The small molecule below binds the protein below.
Small molecule (SMILES): CC(=O)N[C@H]1[C@H](O[C@H]2[C@H](O)[C@@H](NC(C)=O)CO[C@@H]2CO)O[C@H](CO)[C@@H](O[C@@H]2O[C@H](CO[C@H]3O[C@H](CO)[C@@H](O)[C@H](O)[C@@H]3O)[C@@H](O)[C@H](O[C@H]3O[C@H](CO)[C@@H](O)[C@H](O)[C@@H]3O)[C@@H]2O)[C@@H]1O

Binding-site contacts:
Ligand atom C4 contacts residue TRP216 of chain 1.C at 3.7 Å (hydrophobic).
Ligand atom N2 contacts residue SER213 of chain 1.C at 3.1 Å (h-bond).
Ligand atom O7 contacts residue ASN159 of chain 1.E at 4.2 Å.
Ligand atom C5 contacts residue TRP216 of chain 1.C at 4.1 Å (hydrophobic).
Ligand atom C7 contacts residue TRP216 of chain 1.C at 4.0 Å (hydrophobic).
Ligand atom O7 contacts residue ARG214 of chain 1.C at 4.3 Å.
Ligand atom C6 contacts residue TRP216 of chain 1.C at 4.3 Å (hydrophobic).
Ligand atom O7 contacts residue PRO215 of chain 1.C at 3.4 Å.
Ligand atom C6 contacts residue THR161 of chain 1.E at 3.9 Å.
Ligand atom C8 contacts residue THR161 of chain 1.E at 3.8 Å.
Ligand atom N2 contacts residue ASN159 of chain 1.E at 2.9 Å (h-bond).
Ligand atom C1 contacts residue TRP216 of chain 1.C at 3.7 Å (hydrophobic).
Ligand atom C7 contacts residue SER213 of chain 1.C at 3.9 Å.
Ligand atom C1 contacts residue SER213 of chain 1.C at 4.2 Å.
Ligand atom O5 contacts residue ASN159 of chain 1.E at 2.4 Å (h-bond).
Ligand atom C4 contacts residue ASN159 of chain 1.E at 4.3 Å.
Ligand atom O3 contacts residue TRP216 of chain 1.C at 3.7 Å.
Ligand atom C5 contacts residue MET238 of chain 1.E at 4.0 Å (hydrophobic).
Ligand atom C3 contacts residue ASN159 of chain 1.E at 3.8 Å.
Ligand atom C7 contacts residue MET238 of chain 1.E at 4.1 Å (hydrophobic).
Ligand atom C3 contacts residue TRP216 of chain 1.C at 4.3 Å (hydrophobic).
Ligand atom C5 contacts residue THR161 of chain 1.E at 4.0 Å.
Ligand atom C3 contacts residue TRP216 of chain 1.C at 4.3 Å (hydrophobic).
Ligand atom C5 contacts residue ASN159 of chain 1.E at 3.7 Å.
Ligand atom O7 contacts residue MET238 of chain 1.E at 3.7 Å.
Ligand atom C1 contacts residue ASN159 of chain 1.E at 1.4 Å.
Ligand atom C2 contacts residue TRP216 of chain 1.C at 4.3 Å (hydrophobic).
Ligand atom O6 contacts residue TRP216 of chain 1.C at 4.3 Å.
Ligand atom O7 contacts residue TRP216 of chain 1.C at 2.8 Å (h-bond).
Ligand atom C7 contacts residue PRO215 of chain 1.C at 4.4 Å (hydrophobic).
Ligand atom C2 contacts residue ASN159 of chain 1.E at 2.5 Å.
Ligand atom C2 contacts residue SER213 of chain 1.C at 4.1 Å.
Ligand atom O4 contacts residue TRP216 of chain 1.C at 3.9 Å.
Ligand atom C8 contacts residue MET238 of chain 1.E at 4.2 Å (hydrophobic).
Ligand atom C2 contacts residue TRP216 of chain 1.C at 4.1 Å (hydrophobic).
Ligand atom C8 contacts residue ILE236 of chain 1.E at 3.8 Å (hydrophobic).
Ligand atom C8 contacts residue SER213 of chain 1.C at 3.6 Å.
Ligand atom O4 contacts residue MET238 of chain 1.E at 4.2 Å.
Ligand atom O4 contacts residue TRP216 of chain 1.C at 4.3 Å.
Ligand atom C7 contacts residue ASN159 of chain 1.E at 3.8 Å.

Sequence of chain 1.C:
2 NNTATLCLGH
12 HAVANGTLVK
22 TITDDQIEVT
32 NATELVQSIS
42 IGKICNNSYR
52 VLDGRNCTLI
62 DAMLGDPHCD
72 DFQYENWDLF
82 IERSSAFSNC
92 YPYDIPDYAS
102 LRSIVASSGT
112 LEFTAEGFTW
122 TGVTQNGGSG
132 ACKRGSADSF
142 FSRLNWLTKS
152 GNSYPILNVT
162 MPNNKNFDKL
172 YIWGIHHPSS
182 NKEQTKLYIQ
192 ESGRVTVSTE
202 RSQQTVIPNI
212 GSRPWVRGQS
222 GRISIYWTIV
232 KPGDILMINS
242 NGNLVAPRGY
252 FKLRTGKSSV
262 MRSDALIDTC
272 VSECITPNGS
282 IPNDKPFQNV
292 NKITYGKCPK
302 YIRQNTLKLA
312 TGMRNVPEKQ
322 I

Sequence of chain 1.E:
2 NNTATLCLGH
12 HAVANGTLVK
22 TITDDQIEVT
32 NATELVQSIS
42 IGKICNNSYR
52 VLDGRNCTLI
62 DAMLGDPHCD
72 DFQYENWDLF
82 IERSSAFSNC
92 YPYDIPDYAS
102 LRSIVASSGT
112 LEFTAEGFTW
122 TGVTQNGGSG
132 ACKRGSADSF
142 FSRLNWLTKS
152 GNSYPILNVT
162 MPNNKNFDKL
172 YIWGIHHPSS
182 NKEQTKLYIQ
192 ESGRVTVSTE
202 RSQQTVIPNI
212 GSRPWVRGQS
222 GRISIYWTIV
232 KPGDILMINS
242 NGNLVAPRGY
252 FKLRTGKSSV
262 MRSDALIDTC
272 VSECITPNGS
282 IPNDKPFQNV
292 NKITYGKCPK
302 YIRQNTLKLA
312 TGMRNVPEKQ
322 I